Sequence of chain 2.A:
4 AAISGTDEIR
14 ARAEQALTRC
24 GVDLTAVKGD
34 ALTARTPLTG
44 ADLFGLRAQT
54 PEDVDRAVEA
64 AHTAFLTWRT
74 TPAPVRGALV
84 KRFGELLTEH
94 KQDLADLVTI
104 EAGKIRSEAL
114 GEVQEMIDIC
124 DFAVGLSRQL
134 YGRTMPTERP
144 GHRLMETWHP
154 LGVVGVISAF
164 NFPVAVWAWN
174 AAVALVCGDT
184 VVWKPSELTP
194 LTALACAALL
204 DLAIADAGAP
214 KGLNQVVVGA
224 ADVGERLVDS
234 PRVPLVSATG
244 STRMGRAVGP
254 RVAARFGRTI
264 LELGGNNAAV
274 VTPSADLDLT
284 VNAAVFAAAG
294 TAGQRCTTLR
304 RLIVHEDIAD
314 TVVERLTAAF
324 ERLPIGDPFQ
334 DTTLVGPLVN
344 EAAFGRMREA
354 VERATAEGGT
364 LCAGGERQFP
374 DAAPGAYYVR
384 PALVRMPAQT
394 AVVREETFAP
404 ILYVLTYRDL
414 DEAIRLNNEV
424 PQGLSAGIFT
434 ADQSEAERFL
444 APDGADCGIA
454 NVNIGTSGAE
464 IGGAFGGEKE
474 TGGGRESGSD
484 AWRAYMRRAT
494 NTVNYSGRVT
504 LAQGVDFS

Binding-site contacts:
Ligand atom O2 contacts residue PHE165 of chain 2.A at 3.7 Å.
Ligand atom C6 contacts residue PHE468 of chain 2.A at 3.9 Å (hydrophobic).
Ligand atom C1 contacts residue PHE165 of chain 2.A at 3.4 Å (hydrophobic).
Ligand atom O2 contacts residue ARG298 of chain 2.A at 3.5 Å.
Ligand atom C4 contacts residue VAL169 of chain 2.A at 3.8 Å (hydrophobic).
Ligand atom C2 contacts residue THR300 of chain 2.A at 3.3 Å.
Ligand atom O1 contacts residue SER460 of chain 2.A at 4.5 Å.
Ligand atom N2 contacts residue GLU118 of chain 2.A at 4.3 Å.
Ligand atom N2 contacts residue PHE165 of chain 2.A at 3.5 Å.
Ligand atom C2 contacts residue CYS299 of chain 2.A at 4.1 Å (hydrophobic).
Ligand atom C5 contacts residue PHE468 of chain 2.A at 4.4 Å (hydrophobic).
Ligand atom N2 contacts residue TRP172 of chain 2.A at 4.4 Å.
Ligand atom C5 contacts residue TRP172 of chain 2.A at 3.7 Å (hydrophobic).
Ligand atom O1 contacts residue ARG298 of chain 2.A at 4.2 Å.
Ligand atom C2 contacts residue PHE165 of chain 2.A at 3.5 Å (hydrophobic).
Ligand atom O2 contacts residue PHE468 of chain 2.A at 4.3 Å.
Ligand atom C3 contacts residue TRP172 of chain 2.A at 3.6 Å (hydrophobic).
Ligand atom C3 contacts residue GLU118 of chain 2.A at 3.8 Å.
Ligand atom C1 contacts residue PHE468 of chain 2.A at 3.9 Å (hydrophobic).
Ligand atom C6 contacts residue PHE165 of chain 2.A at 3.4 Å (hydrophobic).
Ligand atom C2 contacts residue PHE468 of chain 2.A at 4.1 Å (hydrophobic).
Ligand atom O1 contacts residue PHE165 of chain 2.A at 4.0 Å.
Ligand atom C4 contacts residue PHE165 of chain 2.A at 3.6 Å (hydrophobic).
Ligand atom C6 contacts residue CYS299 of chain 2.A at 4.4 Å (hydrophobic).
Ligand atom C4 contacts residue TRP172 of chain 2.A at 3.2 Å (hydrophobic).
Ligand atom C5 contacts residue VAL169 of chain 2.A at 3.6 Å (hydrophobic).
Ligand atom C5 contacts residue PHE165 of chain 2.A at 3.6 Å (hydrophobic).
Ligand atom C2 contacts residue ARG298 of chain 2.A at 4.1 Å.
Ligand atom O1 contacts residue THR300 of chain 2.A at 2.6 Å (h-bond).
Ligand atom C3 contacts residue PHE165 of chain 2.A at 3.6 Å (hydrophobic).
Ligand atom O2 contacts residue CYS299 of chain 2.A at 2.9 Å (h-bond).
Ligand atom C6 contacts residue TRP172 of chain 2.A at 4.5 Å (hydrophobic).
Ligand atom O2 contacts residue THR300 of chain 2.A at 3.0 Å (h-bond).

A small-molecule ligand and the protein it binds are described below.
Small molecule (SMILES): O=C(O)c1ccccn1